Sequence of chain 1.C:
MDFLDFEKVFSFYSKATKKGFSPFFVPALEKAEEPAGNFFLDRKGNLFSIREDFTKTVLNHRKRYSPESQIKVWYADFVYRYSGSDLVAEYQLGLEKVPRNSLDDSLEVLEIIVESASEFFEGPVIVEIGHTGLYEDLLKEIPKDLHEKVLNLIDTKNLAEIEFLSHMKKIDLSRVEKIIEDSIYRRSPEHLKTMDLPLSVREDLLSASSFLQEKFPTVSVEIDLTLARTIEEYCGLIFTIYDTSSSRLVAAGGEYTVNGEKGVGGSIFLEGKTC

Binding-site contacts:
Ligand atom CE1 contacts residue ARG170 of chain 1.G at 3.4 Å.
Ligand atom O contacts residue ASN152 of chain 1.C at 4.0 Å.
Ligand atom ND1 contacts residue HIS172 of chain 1.G at 2.5 Å (h-bond).
Ligand atom N contacts residue GLN77 of chain 1.G at 3.9 Å.
Ligand atom C contacts residue ASN152 of chain 1.C at 4.3 Å.
Ligand atom CD2 contacts residue THR65 of chain 1.G at 4.3 Å.
Ligand atom CD2 contacts residue HIS172 of chain 1.G at 4.3 Å.
Ligand atom C contacts residue HIS172 of chain 1.G at 4.5 Å.
Ligand atom NE2 contacts residue ARG170 of chain 1.G at 4.3 Å.
Ligand atom ND1 contacts residue THR65 of chain 1.G at 2.9 Å (h-bond).
Ligand atom OXT contacts residue GLU161 of chain 1.C at 4.3 Å.
Ligand atom OXT contacts residue ASN152 of chain 1.C at 4.3 Å.
Ligand atom CE1 contacts residue THR65 of chain 1.G at 3.6 Å.
Ligand atom CB contacts residue THR65 of chain 1.G at 3.2 Å.
Ligand atom CB contacts residue HIS172 of chain 1.G at 3.4 Å.
Ligand atom CG contacts residue HIS172 of chain 1.G at 3.2 Å.
Ligand atom OXT contacts residue LEU153 of chain 1.C at 4.4 Å.
Ligand atom OXT contacts residue HIS172 of chain 1.G at 4.0 Å.
Ligand atom NE2 contacts residue GLU161 of chain 1.C at 4.5 Å.
Ligand atom CE1 contacts residue HIS172 of chain 1.G at 3.4 Å.
Ligand atom C contacts residue GLN77 of chain 1.G at 3.7 Å.
Ligand atom CA contacts residue GLN77 of chain 1.G at 3.1 Å.
Ligand atom CB contacts residue GLN77 of chain 1.G at 4.1 Å.
Ligand atom OXT contacts residue ASN158 of chain 1.C at 3.4 Å (h-bond).
Ligand atom CG contacts residue THR65 of chain 1.G at 3.5 Å.
Ligand atom NE2 contacts residue HIS172 of chain 1.G at 4.4 Å.
Ligand atom ND1 contacts residue ARG170 of chain 1.G at 4.2 Å.
Ligand atom CA contacts residue HIS172 of chain 1.G at 3.9 Å.
Ligand atom OXT contacts residue GLN77 of chain 1.G at 3.4 Å (h-bond).

This protein binds this small molecule.
Small molecule (SMILES): N[C@@H](Cc1c[nH]c[nH+]1)C(=O)O

Sequence of chain 1.G:
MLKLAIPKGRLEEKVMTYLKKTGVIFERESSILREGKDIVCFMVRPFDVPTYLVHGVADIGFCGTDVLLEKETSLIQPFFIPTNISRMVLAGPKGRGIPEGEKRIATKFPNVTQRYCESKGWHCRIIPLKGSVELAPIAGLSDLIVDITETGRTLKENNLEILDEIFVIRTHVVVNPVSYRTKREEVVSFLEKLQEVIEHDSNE